Binding-site contacts:
Ligand atom C4 contacts residue ASN246 of chain 1.E at 4.2 Å.
Ligand atom C1 contacts residue ASN246 of chain 1.E at 1.4 Å.
Ligand atom C4 contacts residue ALA163 of chain 1.E at 3.9 Å (hydrophobic).
Ligand atom C8 contacts residue ARG201 of chain 1.E at 3.1 Å.
Ligand atom O5 contacts residue NAG1 of chain 1.H at 4.4 Å.
Ligand atom N2 contacts residue ASN246 of chain 1.E at 2.8 Å (h-bond).
Ligand atom C8 contacts residue THR203 of chain 1.E at 3.9 Å.
Ligand atom C5 contacts residue ASN246 of chain 1.E at 3.7 Å.
Ligand atom O7 contacts residue ARG201 of chain 1.E at 3.7 Å.
Ligand atom O7 contacts residue ASN246 of chain 1.E at 2.9 Å (h-bond).
Ligand atom C7 contacts residue ARG201 of chain 1.E at 4.1 Å.
Ligand atom C7 contacts residue ASN246 of chain 1.E at 3.3 Å.
Ligand atom O6 contacts residue NAG1 of chain 1.H at 3.4 Å.
Ligand atom O5 contacts residue ASN246 of chain 1.E at 2.4 Å (h-bond).
Ligand atom N2 contacts residue GLY218 of chain 1.C at 4.5 Å.
Ligand atom O4 contacts residue ALA163 of chain 1.E at 4.4 Å.
Ligand atom N2 contacts residue ILE217 of chain 1.C at 3.7 Å.
Ligand atom C7 contacts residue THR248 of chain 1.E at 4.4 Å.
Ligand atom O3 contacts residue THR248 of chain 1.E at 4.1 Å.
Ligand atom O5 contacts residue ASN165 of chain 1.E at 4.4 Å.
Ligand atom C8 contacts residue ILE217 of chain 1.C at 3.7 Å (hydrophobic).
Ligand atom C2 contacts residue ASN246 of chain 1.E at 2.5 Å.
Ligand atom C7 contacts residue ILE217 of chain 1.C at 4.2 Å (hydrophobic).
Ligand atom C1 contacts residue GLY218 of chain 1.C at 4.2 Å.
Ligand atom O7 contacts residue SER247 of chain 1.E at 3.6 Å (h-bond).
Ligand atom C5 contacts residue NAG1 of chain 1.H at 4.0 Å.
Ligand atom O7 contacts residue THR248 of chain 1.E at 3.8 Å.
Ligand atom C3 contacts residue ASN246 of chain 1.E at 3.8 Å.
Ligand atom C8 contacts residue ASN246 of chain 1.E at 4.3 Å.
Ligand atom C6 contacts residue NAG1 of chain 1.H at 3.5 Å.

This small molecule binds to this protein.
Small molecule (SMILES): CC(=O)N[C@@H]1[C@@H](O)[C@H](O)[C@@H](CO)O[C@H]1O

Sequence of chain 1.E:
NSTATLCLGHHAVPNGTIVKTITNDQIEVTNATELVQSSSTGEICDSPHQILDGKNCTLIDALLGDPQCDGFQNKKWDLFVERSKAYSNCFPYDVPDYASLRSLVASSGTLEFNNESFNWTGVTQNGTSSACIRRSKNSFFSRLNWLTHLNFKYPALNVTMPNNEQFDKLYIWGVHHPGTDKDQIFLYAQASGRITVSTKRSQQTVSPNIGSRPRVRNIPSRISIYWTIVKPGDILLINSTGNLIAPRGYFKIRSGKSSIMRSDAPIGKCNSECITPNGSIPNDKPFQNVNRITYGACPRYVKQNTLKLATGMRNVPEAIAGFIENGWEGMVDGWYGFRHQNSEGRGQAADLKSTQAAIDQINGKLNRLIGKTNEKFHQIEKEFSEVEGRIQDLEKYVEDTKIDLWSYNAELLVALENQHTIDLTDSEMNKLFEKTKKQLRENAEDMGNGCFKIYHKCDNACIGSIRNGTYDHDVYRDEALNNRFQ

Sequence of chain 1.C:
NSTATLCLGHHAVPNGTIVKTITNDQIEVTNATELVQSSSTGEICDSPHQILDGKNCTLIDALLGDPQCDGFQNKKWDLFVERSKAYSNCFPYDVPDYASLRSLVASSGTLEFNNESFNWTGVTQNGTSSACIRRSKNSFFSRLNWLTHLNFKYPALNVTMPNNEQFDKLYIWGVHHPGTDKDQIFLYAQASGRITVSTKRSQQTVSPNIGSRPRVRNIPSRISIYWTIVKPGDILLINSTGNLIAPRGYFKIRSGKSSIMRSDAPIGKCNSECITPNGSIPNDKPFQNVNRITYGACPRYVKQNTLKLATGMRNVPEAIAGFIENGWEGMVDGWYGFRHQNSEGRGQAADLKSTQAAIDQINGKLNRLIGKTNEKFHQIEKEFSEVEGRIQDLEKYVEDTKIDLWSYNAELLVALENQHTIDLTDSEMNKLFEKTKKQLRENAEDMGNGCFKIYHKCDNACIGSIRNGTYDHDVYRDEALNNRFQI